A small-molecule ligand and the protein it binds are described below.
Small molecule (SMILES): COC(=O)CCCCCCCCO[C@H]1O[C@H](CO)[C@@H](O)[C@H](O)[C@@H]1O

Sequence of chain 1.B:
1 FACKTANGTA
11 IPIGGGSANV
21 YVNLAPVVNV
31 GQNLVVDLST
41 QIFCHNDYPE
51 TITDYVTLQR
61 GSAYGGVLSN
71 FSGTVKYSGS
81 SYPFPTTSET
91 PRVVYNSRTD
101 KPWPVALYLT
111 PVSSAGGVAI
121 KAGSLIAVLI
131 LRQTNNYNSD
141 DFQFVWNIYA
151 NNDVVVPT

Binding-site contacts:
Ligand atom C10 contacts residue TYR48 of chain 1.B at 3.1 Å (hydrophobic).
Ligand atom C4 contacts residue ASP54 of chain 1.B at 3.5 Å.
Ligand atom C11 contacts residue TYR48 of chain 1.B at 3.4 Å (hydrophobic).
Ligand atom C16 contacts residue THR51 of chain 1.B at 3.1 Å.
Ligand atom C6 contacts residue ASP54 of chain 1.B at 3.3 Å.
Ligand atom O5 contacts residue PHE1 of chain 1.B at 2.8 Å (h-bond).
Ligand atom O3 contacts residue GLN133 of chain 1.B at 3.2 Å (h-bond).
Ligand atom O3 contacts residue ASN135 of chain 1.B at 3.4 Å (h-bond).
Ligand atom C3 contacts residue ASN135 of chain 1.B at 3.8 Å.
Ligand atom C14 contacts residue THR51 of chain 1.B at 3.6 Å.
Ligand atom O6 contacts residue ASP54 of chain 1.B at 2.5 Å (salt-bridge).
Ligand atom C7 contacts residue TYR48 of chain 1.B at 3.1 Å (hydrophobic).
Ligand atom C2 contacts residue ASP140 of chain 1.B at 3.7 Å.
Ligand atom C8 contacts residue TYR48 of chain 1.B at 3.6 Å (hydrophobic).
Ligand atom C2 contacts residue PHE1 of chain 1.B at 3.7 Å (hydrophobic).
Ligand atom C2 contacts residue ILE13 of chain 1.B at 3.8 Å (hydrophobic).
Ligand atom C6 contacts residue ASN46 of chain 1.B at 3.4 Å.
Ligand atom C1 contacts residue PHE1 of chain 1.B at 3.6 Å (hydrophobic).
Ligand atom C12 contacts residue TYR48 of chain 1.B at 3.8 Å (hydrophobic).
Ligand atom C16 contacts residue TYR137 of chain 1.B at 3.5 Å (hydrophobic).
Ligand atom C13 contacts residue TYR137 of chain 1.B at 3.7 Å (hydrophobic).
Ligand atom C6 contacts residue PHE1 of chain 1.B at 3.8 Å (hydrophobic).
Ligand atom O4 contacts residue ASN135 of chain 1.B at 2.9 Å (h-bond).
Ligand atom O6 contacts residue PHE1 of chain 1.B at 2.9 Å (h-bond).
Ligand atom O3 contacts residue ASP140 of chain 1.B at 2.5 Å (salt-bridge).
Ligand atom O2 contacts residue ILE13 of chain 1.B at 3.4 Å.
Ligand atom O6 contacts residue ASP47 of chain 1.B at 2.9 Å (salt-bridge).
Ligand atom C6 contacts residue ASP47 of chain 1.B at 3.7 Å.
Ligand atom O3 contacts residue PHE142 of chain 1.B at 3.8 Å.
Ligand atom C3 contacts residue ASP140 of chain 1.B at 3.1 Å.
Ligand atom O7 contacts residue TYR137 of chain 1.B at 3.1 Å (h-bond).
Ligand atom C9 contacts residue TYR48 of chain 1.B at 3.0 Å (hydrophobic).
Ligand atom C15 contacts residue TYR137 of chain 1.B at 3.7 Å (hydrophobic).
Ligand atom C5 contacts residue PHE1 of chain 1.B at 3.5 Å (hydrophobic).
Ligand atom O2 contacts residue PHE1 of chain 1.B at 2.8 Å (h-bond).
Ligand atom O4 contacts residue ASP54 of chain 1.B at 2.6 Å (salt-bridge).
Ligand atom O4 contacts residue GLN133 of chain 1.B at 3.3 Å (h-bond).
Ligand atom C4 contacts residue PHE1 of chain 1.B at 3.6 Å (hydrophobic).
Ligand atom C4 contacts residue GLN133 of chain 1.B at 3.7 Å.
Ligand atom O6 contacts residue ASN46 of chain 1.B at 3.2 Å (h-bond).